Sequence of chain 1.A:
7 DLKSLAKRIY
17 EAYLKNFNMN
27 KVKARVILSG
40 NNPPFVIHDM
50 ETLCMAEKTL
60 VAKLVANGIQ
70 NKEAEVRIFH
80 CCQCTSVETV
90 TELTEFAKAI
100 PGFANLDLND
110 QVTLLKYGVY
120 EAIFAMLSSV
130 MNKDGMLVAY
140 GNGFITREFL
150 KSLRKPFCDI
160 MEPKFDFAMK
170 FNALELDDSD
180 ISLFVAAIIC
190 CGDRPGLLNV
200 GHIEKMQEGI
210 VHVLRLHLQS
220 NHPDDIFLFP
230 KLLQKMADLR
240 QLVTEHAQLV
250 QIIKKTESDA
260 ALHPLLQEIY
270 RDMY

Binding-site contacts:
Ligand atom N1 contacts residue ILE159 of chain 1.A at 3.4 Å.
Ligand atom CL6 contacts residue LYS163 of chain 1.A at 3.3 Å.
Ligand atom NAM contacts residue CYS81 of chain 1.A at 3.4 Å (h-bond).
Ligand atom N3 contacts residue CYS81 of chain 1.A at 3.4 Å.
Ligand atom CL6 contacts residue PHE123 of chain 1.A at 3.8 Å.
Ligand atom C2 contacts residue CYS81 of chain 1.A at 3.7 Å (hydrophobic).
Ligand atom N1 contacts residue MET160 of chain 1.A at 3.8 Å.
Ligand atom C6 contacts residue MET160 of chain 1.A at 3.5 Å (hydrophobic).
Ligand atom CAO contacts residue SER85 of chain 1.A at 3.6 Å.
Ligand atom CAT contacts residue THR84 of chain 1.A at 3.9 Å.
Ligand atom CAA contacts residue THR84 of chain 1.A at 3.9 Å.
Ligand atom N1 contacts residue HIS245 of chain 1.A at 3.4 Å.
Ligand atom CAR contacts residue THR84 of chain 1.A at 3.6 Å.
Ligand atom CAO contacts residue TYR269 of chain 1.A at 3.7 Å (hydrophobic).
Ligand atom OAD contacts residue TYR119 of chain 1.A at 3.1 Å (h-bond).
Ligand atom OAD contacts residue TYR269 of chain 1.A at 2.5 Å (h-bond).
Ligand atom NAM contacts residue SER85 of chain 1.A at 3.0 Å (h-bond).
Ligand atom C4 contacts residue CYS81 of chain 1.A at 3.9 Å (hydrophobic).
Ligand atom CAA contacts residue THR88 of chain 1.A at 3.9 Å.
Ligand atom CAG contacts residue LEU126 of chain 1.A at 3.5 Å (hydrophobic).
Ligand atom CAG contacts residue THR84 of chain 1.A at 3.8 Å.
Ligand atom CL6 contacts residue MET160 of chain 1.A at 2.9 Å.
Ligand atom CAO contacts residue HIS245 of chain 1.A at 3.8 Å.
Ligand atom OAC contacts residue LEU265 of chain 1.A at 3.6 Å.
Ligand atom N3 contacts residue SER85 of chain 1.A at 3.3 Å (h-bond).
Ligand atom OAD contacts residue HIS245 of chain 1.A at 2.9 Å (h-bond).
Ligand atom CAF contacts residue LEU126 of chain 1.A at 3.9 Å (hydrophobic).
Ligand atom C4 contacts residue SER85 of chain 1.A at 3.5 Å.
Ligand atom CAP contacts residue THR84 of chain 1.A at 3.5 Å.
Ligand atom CAB contacts residue SER85 of chain 1.A at 3.8 Å.
Ligand atom C6 contacts residue PHE123 of chain 1.A at 3.9 Å (hydrophobic).
Ligand atom SAN contacts residue HIS245 of chain 1.A at 3.5 Å.
Ligand atom OAC contacts residue SER85 of chain 1.A at 2.6 Å (h-bond).
Ligand atom OAD contacts residue VAL249 of chain 1.A at 3.8 Å.
Ligand atom OAC contacts residue TYR119 of chain 1.A at 2.5 Å (h-bond).
Ligand atom CAB contacts residue THR88 of chain 1.A at 3.9 Å.
Ligand atom SAN contacts residue PHE78 of chain 1.A at 3.9 Å.
Ligand atom CAO contacts residue TYR119 of chain 1.A at 3.2 Å (hydrophobic).
Ligand atom CAB contacts residue ILE122 of chain 1.A at 3.2 Å (hydrophobic).
Ligand atom C2 contacts residue HIS245 of chain 1.A at 3.7 Å.

A protein and the small-molecule ligand that binds it are described below.
Small molecule (SMILES): Cc1cccc(Nc2cc(Cl)nc(SCC(=O)O)n2)c1C